Sequence of chain 2.A:
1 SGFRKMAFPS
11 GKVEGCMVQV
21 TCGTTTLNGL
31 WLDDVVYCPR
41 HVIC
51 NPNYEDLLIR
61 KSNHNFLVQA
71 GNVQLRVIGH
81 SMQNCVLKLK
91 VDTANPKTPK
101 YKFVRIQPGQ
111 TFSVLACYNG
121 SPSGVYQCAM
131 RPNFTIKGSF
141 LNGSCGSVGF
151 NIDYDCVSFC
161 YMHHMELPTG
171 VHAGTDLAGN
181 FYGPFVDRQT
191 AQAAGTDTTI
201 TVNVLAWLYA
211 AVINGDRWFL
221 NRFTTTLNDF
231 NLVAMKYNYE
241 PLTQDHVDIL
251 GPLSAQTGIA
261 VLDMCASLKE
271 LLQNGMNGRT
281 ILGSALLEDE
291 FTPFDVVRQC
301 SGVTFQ

This small molecule binds to this protein.
Small molecule (SMILES): CC(C)C[C@H](NC(=O)[C@@H](NC(=O)OCc1cccc(Cl)c1)[C@@H](C)OC(C)(C)C)C(=O)N[C@H](CO)C[C@@H]1CCNC1=O

Sequence of chain 1.A:
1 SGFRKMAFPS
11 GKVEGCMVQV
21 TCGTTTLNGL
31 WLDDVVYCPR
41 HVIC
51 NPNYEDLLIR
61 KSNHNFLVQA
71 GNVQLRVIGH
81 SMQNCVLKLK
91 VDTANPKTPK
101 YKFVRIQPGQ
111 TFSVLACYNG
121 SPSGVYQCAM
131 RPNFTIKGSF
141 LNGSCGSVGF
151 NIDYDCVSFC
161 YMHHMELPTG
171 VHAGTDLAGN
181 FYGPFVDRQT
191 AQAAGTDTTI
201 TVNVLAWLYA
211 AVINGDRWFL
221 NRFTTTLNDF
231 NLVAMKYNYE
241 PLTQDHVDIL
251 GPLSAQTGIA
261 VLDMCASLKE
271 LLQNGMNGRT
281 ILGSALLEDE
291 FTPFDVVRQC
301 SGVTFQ

Binding-site contacts:
Ligand atom C9 contacts residue GLN189 of chain 2.A at 3.4 Å.
Ligand atom N23 contacts residue PHE140 of chain 2.A at 3.2 Å (h-bond).
Ligand atom O26 contacts residue HIS172 of chain 2.A at 3.5 Å.
Ligand atom C35 contacts residue GLN189 of chain 2.A at 3.4 Å.
Ligand atom O26 contacts residue PHE140 of chain 2.A at 3.4 Å.
Ligand atom C5 contacts residue GLN189 of chain 2.A at 3.5 Å.
Ligand atom O33 contacts residue GLU166 of chain 2.A at 2.8 Å (salt-bridge).
Ligand atom N16 contacts residue HIS164 of chain 2.A at 2.9 Å (h-bond).
Ligand atom C5 contacts residue ALA191 of chain 2.A at 3.5 Å (hydrophobic).
Ligand atom C19 contacts residue CYS145 of chain 2.A at 3.1 Å (hydrophobic).
Ligand atom C4 contacts residue THR190 of chain 2.A at 3.3 Å.
Ligand atom O26 contacts residue GLU166 of chain 2.A at 3.6 Å.
Ligand atom C16 contacts residue GLU166 of chain 2.A at 3.2 Å.
Ligand atom C27 contacts residue CYS145 of chain 2.A at 1.8 Å (hydrophobic).
Ligand atom C3 contacts residue PRO168 of chain 2.A at 3.7 Å (hydrophobic).
Ligand atom O26 contacts residue HIS163 of chain 2.A at 2.5 Å (h-bond).
Ligand atom C11 contacts residue GLU166 of chain 2.A at 3.5 Å.
Ligand atom N16 contacts residue CYS145 of chain 2.A at 3.0 Å (h-bond).
Ligand atom C14 contacts residue HIS164 of chain 2.A at 3.6 Å.
Ligand atom O29 contacts residue GLN189 of chain 2.A at 2.5 Å (h-bond).
Ligand atom C9 contacts residue GLU166 of chain 2.A at 3.5 Å.
Ligand atom O29 contacts residue ARG188 of chain 2.A at 3.6 Å (salt-bridge).
Ligand atom C30 contacts residue GLU166 of chain 2.A at 3.5 Å.
Ligand atom C5 contacts residue THR190 of chain 2.A at 3.1 Å.
Ligand atom O33 contacts residue MET165 of chain 2.A at 3.2 Å.
Ligand atom C11 contacts residue GLN189 of chain 2.A at 3.4 Å.
Ligand atom N23 contacts residue GLU166 of chain 2.A at 3.2 Å (salt-bridge).
Ligand atom C24 contacts residue HIS163 of chain 2.A at 3.5 Å.
Ligand atom C27 contacts residue HIS41 of chain 2.A at 3.7 Å.
Ligand atom N10 contacts residue GLU166 of chain 2.A at 2.6 Å (salt-bridge).
Ligand atom O28 contacts residue CYS145 of chain 2.A at 2.8 Å (h-bond).
Ligand atom O8 contacts residue GLU166 of chain 2.A at 3.6 Å (salt-bridge).
Ligand atom C24 contacts residue GLU166 of chain 2.A at 3.6 Å.
Ligand atom C21 contacts residue ASN142 of chain 2.A at 3.5 Å.
Ligand atom C7 contacts residue THR190 of chain 2.A at 3.0 Å.
Ligand atom C12 contacts residue GLN189 of chain 2.A at 3.7 Å.
Ligand atom O28 contacts residue GLY143 of chain 2.A at 3.1 Å (h-bond).
Ligand atom O28 contacts residue SER144 of chain 2.A at 3.3 Å (h-bond).
Ligand atom N13 contacts residue GLN189 of chain 2.A at 3.1 Å (h-bond).
Ligand atom C17 contacts residue CYS145 of chain 2.A at 2.7 Å (hydrophobic).